Binding-site contacts:
Ligand atom C06 contacts residue LEU105 of chain 1.D at 4.2 Å (hydrophobic).
Ligand atom N12 contacts residue ILE43 of chain 1.D at 3.7 Å.
Ligand atom C09 contacts residue ILE168 of chain 1.D at 4.1 Å (hydrophobic).
Ligand atom C18 contacts residue ILE35 of chain 1.D at 3.7 Å (hydrophobic).
Ligand atom C04 contacts residue LEU105 of chain 1.D at 3.9 Å (hydrophobic).
Ligand atom C10 contacts residue LEU155 of chain 1.D at 4.0 Å (hydrophobic).
Ligand atom C05 contacts residue ALA56 of chain 1.D at 3.7 Å (hydrophobic).
Ligand atom CL8 contacts residue MET102 of chain 1.D at 4.0 Å.
Ligand atom N15 contacts residue LEU155 of chain 1.D at 3.4 Å.
Ligand atom C05 contacts residue GLU103 of chain 1.D at 3.2 Å.
Ligand atom N01 contacts residue LEU155 of chain 1.D at 4.0 Å.
Ligand atom CL8 contacts residue TYR76 of chain 1.D at 3.1 Å.
Ligand atom N01 contacts residue LEU105 of chain 1.D at 2.8 Å (h-bond).
Ligand atom C02 contacts residue LEU104 of chain 1.D at 4.2 Å (hydrophobic).
Ligand atom N14 contacts residue ILE35 of chain 1.D at 3.8 Å.
Ligand atom N03 contacts residue LEU104 of chain 1.D at 4.0 Å.
Ligand atom N14 contacts residue LEU155 of chain 1.D at 3.9 Å.
Ligand atom N03 contacts residue ALA56 of chain 1.D at 3.9 Å.
Ligand atom C06 contacts residue MET102 of chain 1.D at 3.8 Å (hydrophobic).
Ligand atom C19 contacts residue SER37 of chain 1.D at 3.2 Å.
Ligand atom N03 contacts residue LEU155 of chain 1.D at 3.8 Å.
Ligand atom O20 contacts residue SER37 of chain 1.D at 3.6 Å.
Ligand atom N12 contacts residue ILE168 of chain 1.D at 4.2 Å.
Ligand atom C19 contacts residue GLY36 of chain 1.D at 3.6 Å.
Ligand atom N01 contacts residue LEU104 of chain 1.D at 3.7 Å.
Ligand atom C18 contacts residue GLY36 of chain 1.D at 3.7 Å.
Ligand atom C06 contacts residue PRO86 of chain 1.D at 4.0 Å (hydrophobic).
Ligand atom C13 contacts residue ILE43 of chain 1.D at 4.1 Å (hydrophobic).
Ligand atom C02 contacts residue LEU155 of chain 1.D at 3.5 Å (hydrophobic).
Ligand atom N03 contacts residue LEU105 of chain 1.D at 3.1 Å (h-bond).
Ligand atom C02 contacts residue LEU105 of chain 1.D at 3.8 Å (hydrophobic).
Ligand atom N01 contacts residue GLY106 of chain 1.D at 3.7 Å.
Ligand atom C11 contacts residue LEU155 of chain 1.D at 3.7 Å (hydrophobic).
Ligand atom C17 contacts residue ILE35 of chain 1.D at 3.9 Å (hydrophobic).
Ligand atom C04 contacts residue LEU155 of chain 1.D at 4.0 Å (hydrophobic).
Ligand atom C11 contacts residue ILE43 of chain 1.D at 3.9 Å (hydrophobic).
Ligand atom C06 contacts residue GLU103 of chain 1.D at 3.8 Å.
Ligand atom O20 contacts residue ILE43 of chain 1.D at 4.1 Å.
Ligand atom C05 contacts residue LEU105 of chain 1.D at 3.5 Å (hydrophobic).
Ligand atom C04 contacts residue ALA56 of chain 1.D at 3.7 Å (hydrophobic).

Sequence of chain 1.D:
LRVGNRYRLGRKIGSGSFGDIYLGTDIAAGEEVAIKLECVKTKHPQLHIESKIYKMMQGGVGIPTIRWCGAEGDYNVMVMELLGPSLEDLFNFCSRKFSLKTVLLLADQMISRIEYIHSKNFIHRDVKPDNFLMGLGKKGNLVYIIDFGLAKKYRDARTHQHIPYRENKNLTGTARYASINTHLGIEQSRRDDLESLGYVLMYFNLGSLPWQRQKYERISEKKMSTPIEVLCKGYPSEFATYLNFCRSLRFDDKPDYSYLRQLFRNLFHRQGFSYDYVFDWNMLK

A protein and the small-molecule ligand that binds it are described below.
Small molecule (SMILES): Nc1nc2ccc(Cl)cc2c2nc(-c3ccco3)nn12